Binding-site contacts:
Ligand atom O5 contacts residue ASN107 of chain 1.L at 2.4 Å (h-bond).
Ligand atom C1 contacts residue GLU110 of chain 1.L at 4.3 Å.
Ligand atom O7 contacts residue ASN107 of chain 1.L at 3.1 Å (h-bond).
Ligand atom N2 contacts residue ASN107 of chain 1.L at 2.9 Å (h-bond).
Ligand atom C1 contacts residue ASN107 of chain 1.L at 1.4 Å.
Ligand atom C5 contacts residue ASN107 of chain 1.L at 3.7 Å.
Ligand atom C2 contacts residue ASN107 of chain 1.L at 2.4 Å.
Ligand atom C8 contacts residue ASN107 of chain 1.L at 4.0 Å.
Ligand atom C4 contacts residue ASN107 of chain 1.L at 4.2 Å.
Ligand atom C8 contacts residue SER109 of chain 1.L at 4.0 Å.
Ligand atom C3 contacts residue ASN107 of chain 1.L at 3.8 Å.
Ligand atom C7 contacts residue ASN107 of chain 1.L at 3.2 Å.

A small-molecule ligand and the protein it binds are described below.
Small molecule (SMILES): CC(=O)N[C@@H]1[C@@H](O)[C@H](O)[C@@H](CO)O[C@H]1O

Sequence of chain 1.L:
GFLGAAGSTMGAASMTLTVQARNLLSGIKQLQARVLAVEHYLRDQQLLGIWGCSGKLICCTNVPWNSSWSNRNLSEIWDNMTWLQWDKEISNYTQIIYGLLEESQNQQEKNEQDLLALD